Binding-site contacts:
Ligand atom O6 contacts residue GLN167 of chain 1.G at 4.3 Å.
Ligand atom C6 contacts residue ILE168 of chain 1.G at 3.7 Å (hydrophobic).
Ligand atom C8 contacts residue ASN163 of chain 1.H at 4.2 Å.
Ligand atom C5 contacts residue ILE168 of chain 1.G at 4.5 Å (hydrophobic).
Ligand atom O5 contacts residue ILE168 of chain 1.G at 3.6 Å.
Ligand atom C6 contacts residue GLN167 of chain 1.G at 3.9 Å.
Ligand atom C3 contacts residue GLN169 of chain 1.G at 3.9 Å.
Ligand atom C1 contacts residue GLN169 of chain 1.G at 4.3 Å.
Ligand atom C2 contacts residue GLN169 of chain 1.G at 3.6 Å.
Ligand atom C5 contacts residue GLN169 of chain 1.G at 3.9 Å.
Ligand atom N2 contacts residue ASN163 of chain 1.H at 2.9 Å (h-bond).
Ligand atom O6 contacts residue GLY171 of chain 1.G at 4.5 Å.
Ligand atom C2 contacts residue ASN163 of chain 1.H at 2.5 Å.
Ligand atom O6 contacts residue GLN169 of chain 1.G at 3.2 Å (h-bond).
Ligand atom C8 contacts residue GLN161 of chain 1.H at 3.8 Å.
Ligand atom C3 contacts residue ASN163 of chain 1.H at 3.8 Å.
Ligand atom O7 contacts residue GLN169 of chain 1.G at 4.2 Å.
Ligand atom C8 contacts residue PHE162 of chain 1.H at 3.8 Å (hydrophobic).
Ligand atom C4 contacts residue GLN169 of chain 1.G at 3.6 Å.
Ligand atom C7 contacts residue ASN163 of chain 1.H at 3.0 Å.
Ligand atom C7 contacts residue PHE162 of chain 1.H at 4.3 Å (hydrophobic).
Ligand atom O3 contacts residue GLN169 of chain 1.G at 3.9 Å.
Ligand atom C1 contacts residue ASN163 of chain 1.H at 1.5 Å.
Ligand atom C4 contacts residue ASN163 of chain 1.H at 4.2 Å.
Ligand atom O7 contacts residue ASN163 of chain 1.H at 2.9 Å (h-bond).
Ligand atom O5 contacts residue ASN163 of chain 1.H at 2.4 Å (h-bond).
Ligand atom O7 contacts residue SER170 of chain 1.G at 4.2 Å.
Ligand atom O4 contacts residue GLN169 of chain 1.G at 4.0 Å.
Ligand atom O5 contacts residue GLN169 of chain 1.G at 4.0 Å.
Ligand atom C5 contacts residue ASN163 of chain 1.H at 3.7 Å.
Ligand atom C6 contacts residue GLN169 of chain 1.G at 3.8 Å.

Sequence of chain 1.H:
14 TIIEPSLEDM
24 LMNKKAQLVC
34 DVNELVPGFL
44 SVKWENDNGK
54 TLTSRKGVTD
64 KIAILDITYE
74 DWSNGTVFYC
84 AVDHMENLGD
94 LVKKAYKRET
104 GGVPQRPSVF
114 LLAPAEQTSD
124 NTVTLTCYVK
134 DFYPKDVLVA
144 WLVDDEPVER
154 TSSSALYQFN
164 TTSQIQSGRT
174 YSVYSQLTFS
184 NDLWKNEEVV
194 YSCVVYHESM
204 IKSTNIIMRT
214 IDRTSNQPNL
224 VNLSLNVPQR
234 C

This small molecule binds to this protein.
Small molecule (SMILES): CC(=O)N[C@H]1[C@H](O[C@H]2[C@H](O)[C@@H](NC(C)=O)CO[C@@H]2CO)O[C@H](CO)[C@@H](O[C@@H]2O[C@H](CO)[C@@H](O)[C@H](O)[C@@H]2O)[C@@H]1O

Sequence of chain 1.G:
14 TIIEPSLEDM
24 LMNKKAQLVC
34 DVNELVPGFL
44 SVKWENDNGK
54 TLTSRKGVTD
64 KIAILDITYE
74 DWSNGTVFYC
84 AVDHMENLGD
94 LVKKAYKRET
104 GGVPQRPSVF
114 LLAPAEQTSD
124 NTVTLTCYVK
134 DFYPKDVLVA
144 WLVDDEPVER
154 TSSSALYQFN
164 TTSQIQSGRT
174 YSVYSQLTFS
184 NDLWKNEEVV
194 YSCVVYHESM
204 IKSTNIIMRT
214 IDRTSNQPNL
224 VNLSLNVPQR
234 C